The protein below binds the small molecule below.
Small molecule (SMILES): [H]/N=C(/N)NCCC[C@H](N)C(=O)Nc1cc(C(=O)N[C@@H](Cc2ccc(O)cc2)C(=O)OC)ccc1N

Binding-site contacts:
Ligand atom C6 contacts residue ASP198 of chain 1.A at 3.2 Å.
Ligand atom C5 contacts residue PRO333 of chain 1.A at 3.5 Å (hydrophobic).
Ligand atom N6 contacts residue ALA335 of chain 1.A at 3.5 Å.
Ligand atom C6 contacts residue GLU200 of chain 1.A at 3.0 Å.
Ligand atom C1 contacts residue GLU393 of chain 1.A at 3.6 Å.
Ligand atom O1 contacts residue HIS370 of chain 1.A at 2.9 Å (h-bond).
Ligand atom O4 contacts residue ASP451 of chain 1.A at 2.7 Å.
Ligand atom C18 contacts residue TYR892 of chain 1.A at 3.1 Å (hydrophobic).
Ligand atom C1 contacts residue ALA335 of chain 1.A at 3.4 Å (hydrophobic).
Ligand atom C1 contacts residue ZN1 of chain 1.F at 3.6 Å.
Ligand atom C3 contacts residue ALA335 of chain 1.A at 3.3 Å (hydrophobic).
Ligand atom O1 contacts residue HIS374 of chain 1.A at 3.3 Å (h-bond).
Ligand atom C21 contacts residue TYR455 of chain 1.A at 3.4 Å (hydrophobic).
Ligand atom O1 contacts residue ZN1 of chain 1.F at 2.0 Å.
Ligand atom C9 contacts residue GLU371 of chain 1.A at 3.5 Å.
Ligand atom N1 contacts residue LYS392 of chain 1.A at 3.2 Å (salt-bridge).
Ligand atom C20 contacts residue TYR892 of chain 1.A at 3.6 Å (hydrophobic).
Ligand atom N4 contacts residue GLU200 of chain 1.A at 3.0 Å (salt-bridge).
Ligand atom N3 contacts residue GLU200 of chain 1.A at 2.7 Å (salt-bridge).
Ligand atom N1 contacts residue GLU200 of chain 1.A at 3.2 Å (salt-bridge).
Ligand atom O1 contacts residue GLU371 of chain 1.A at 3.0 Å (salt-bridge).
Ligand atom N3 contacts residue ASP198 of chain 1.A at 2.8 Å (salt-bridge).
Ligand atom C4 contacts residue GLU200 of chain 1.A at 3.1 Å.
Ligand atom C2 contacts residue ALA335 of chain 1.A at 3.4 Å (hydrophobic).
Ligand atom C5 contacts residue GLU200 of chain 1.A at 3.5 Å.
Ligand atom N6 contacts residue HIS370 of chain 1.A at 3.5 Å.
Ligand atom N5 contacts residue ALA335 of chain 1.A at 3.5 Å (h-bond).
Ligand atom N1 contacts residue GLU337 of chain 1.A at 3.2 Å (salt-bridge).
Ligand atom C2 contacts residue ZN1 of chain 1.F at 2.8 Å.
Ligand atom N1 contacts residue GLU393 of chain 1.A at 2.5 Å (salt-bridge).
Ligand atom N1 contacts residue ZN1 of chain 1.F at 3.2 Å.
Ligand atom C2 contacts residue TYR455 of chain 1.A at 3.6 Å (hydrophobic).
Ligand atom O5 contacts residue GLY334 of chain 1.A at 3.5 Å (h-bond).
Ligand atom N1 contacts residue TYR455 of chain 1.A at 3.5 Å (h-bond).
Ligand atom C23 contacts residue ALA332 of chain 1.A at 3.6 Å (hydrophobic).
Ligand atom N6 contacts residue GLU371 of chain 1.A at 2.2 Å (salt-bridge).
Ligand atom N4 contacts residue ASP198 of chain 1.A at 3.1 Å (salt-bridge).
Ligand atom N2 contacts residue PRO333 of chain 1.A at 3.2 Å.
Ligand atom O4 contacts residue GLU452 of chain 1.A at 2.9 Å (salt-bridge).
Ligand atom C13 contacts residue TYR455 of chain 1.A at 3.6 Å (hydrophobic).

Sequence of chain 1.A:
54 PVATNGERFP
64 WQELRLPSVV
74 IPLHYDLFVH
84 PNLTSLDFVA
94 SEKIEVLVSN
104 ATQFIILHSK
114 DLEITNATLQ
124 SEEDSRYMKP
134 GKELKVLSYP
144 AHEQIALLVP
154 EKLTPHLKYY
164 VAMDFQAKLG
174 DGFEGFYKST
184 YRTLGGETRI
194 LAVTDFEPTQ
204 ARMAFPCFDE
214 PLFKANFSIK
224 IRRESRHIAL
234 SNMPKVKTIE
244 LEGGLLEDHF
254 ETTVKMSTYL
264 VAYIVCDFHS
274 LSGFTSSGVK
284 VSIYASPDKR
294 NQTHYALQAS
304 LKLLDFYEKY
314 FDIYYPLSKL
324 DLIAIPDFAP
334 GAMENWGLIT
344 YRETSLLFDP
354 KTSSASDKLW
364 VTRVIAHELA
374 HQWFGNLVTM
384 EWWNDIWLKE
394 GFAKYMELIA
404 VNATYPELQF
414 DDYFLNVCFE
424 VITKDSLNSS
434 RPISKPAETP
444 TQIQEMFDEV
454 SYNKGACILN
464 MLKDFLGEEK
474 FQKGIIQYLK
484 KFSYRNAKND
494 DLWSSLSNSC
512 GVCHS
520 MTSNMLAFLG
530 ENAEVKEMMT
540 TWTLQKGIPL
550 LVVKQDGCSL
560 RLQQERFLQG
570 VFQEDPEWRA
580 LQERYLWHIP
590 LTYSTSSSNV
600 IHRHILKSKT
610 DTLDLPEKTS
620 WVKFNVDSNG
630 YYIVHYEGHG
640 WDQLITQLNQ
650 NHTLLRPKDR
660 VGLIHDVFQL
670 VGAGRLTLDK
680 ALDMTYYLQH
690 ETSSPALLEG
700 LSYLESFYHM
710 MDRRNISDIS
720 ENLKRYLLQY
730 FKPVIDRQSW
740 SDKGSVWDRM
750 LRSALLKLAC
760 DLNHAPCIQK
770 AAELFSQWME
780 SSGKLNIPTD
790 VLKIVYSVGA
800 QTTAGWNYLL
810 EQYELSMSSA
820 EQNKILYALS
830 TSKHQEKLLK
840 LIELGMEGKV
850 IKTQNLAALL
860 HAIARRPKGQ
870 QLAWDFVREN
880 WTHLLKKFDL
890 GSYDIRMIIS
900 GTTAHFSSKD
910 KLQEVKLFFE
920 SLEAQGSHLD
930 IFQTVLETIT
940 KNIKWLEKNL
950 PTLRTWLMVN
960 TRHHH